This protein binds this small molecule.
Small molecule (SMILES): CC[C@H](C)[C@H](NC(=O)[C@H](CC(C)C)NC(=O)[C@H](CO)NC(=O)CNC(=O)[C@@H](NC(=O)[C@@H](N)[C@@H](C)O)C(C)C)C(=O)N[C@H](C=O)CCC(N)=O

Binding-site contacts:
Ligand atom N contacts residue ARG35 of chain 48.B at 4.0 Å.
Ligand atom O contacts residue ARG35 of chain 48.B at 4.0 Å.
Ligand atom CG1 contacts residue ARG36 of chain 48.B at 4.0 Å.
Ligand atom CA contacts residue ARG29 of chain 48.B at 3.8 Å.
Ligand atom NE2 contacts residue GLU39 of chain 48.B at 2.9 Å (salt-bridge).
Ligand atom N contacts residue PRO43 of chain 48.B at 4.0 Å.
Ligand atom CD1 contacts residue LEU40 of chain 48.B at 3.6 Å (hydrophobic).
Ligand atom C contacts residue ASP243 of chain 48.B at 3.5 Å.
Ligand atom CD1 contacts residue ARG36 of chain 48.B at 3.6 Å.
Ligand atom O contacts residue ILE25 of chain 48.B at 3.8 Å.
Ligand atom CA contacts residue ARG29 of chain 48.B at 4.1 Å.
Ligand atom OE1 contacts residue GLU39 of chain 48.B at 3.1 Å (salt-bridge).
Ligand atom CA contacts residue ASP243 of chain 48.B at 3.6 Å.
Ligand atom N contacts residue ASP243 of chain 48.B at 2.6 Å (salt-bridge).
Ligand atom CA contacts residue ASP243 of chain 48.B at 3.5 Å.
Ligand atom O contacts residue ASP243 of chain 48.B at 4.1 Å.
Ligand atom CG2 contacts residue ARG35 of chain 48.B at 3.4 Å.
Ligand atom CG1 contacts residue ASP243 of chain 48.B at 3.2 Å.
Ligand atom N contacts residue ARG29 of chain 48.B at 4.2 Å.
Ligand atom OE1 contacts residue PHE37 of chain 48.B at 3.7 Å.
Ligand atom O contacts residue ARG29 of chain 48.B at 3.2 Å (salt-bridge).
Ligand atom CG2 contacts residue ARG36 of chain 48.B at 4.1 Å.
Ligand atom CB contacts residue ASP243 of chain 48.B at 4.0 Å.
Ligand atom CD contacts residue ARG36 of chain 48.B at 3.7 Å.
Ligand atom OE1 contacts residue ARG36 of chain 48.B at 2.9 Å (salt-bridge).
Ligand atom C contacts residue GLU39 of chain 48.B at 3.6 Å.
Ligand atom C contacts residue ARG35 of chain 48.B at 3.9 Å.
Ligand atom CD2 contacts residue LEU40 of chain 48.B at 4.1 Å (hydrophobic).
Ligand atom CG2 contacts residue PRO43 of chain 48.B at 3.8 Å (hydrophobic).
Ligand atom O contacts residue ARG35 of chain 48.B at 2.7 Å (salt-bridge).
Ligand atom N contacts residue ASP243 of chain 48.B at 3.2 Å (salt-bridge).
Ligand atom CD1 contacts residue ARG35 of chain 48.B at 4.0 Å.
Ligand atom CG contacts residue ARG36 of chain 48.B at 3.8 Å.
Ligand atom CB contacts residue ARG36 of chain 48.B at 3.4 Å.
Ligand atom O contacts residue PRO43 of chain 48.B at 3.8 Å.
Ligand atom O contacts residue GLU39 of chain 48.B at 3.0 Å (salt-bridge).
Ligand atom C contacts residue ASP243 of chain 48.B at 3.8 Å.
Ligand atom C contacts residue ARG29 of chain 48.B at 3.9 Å.
Ligand atom CD1 contacts residue ARG29 of chain 48.B at 3.5 Å.
Ligand atom CD contacts residue GLU39 of chain 48.B at 3.2 Å.

Sequence of chain 48.B:
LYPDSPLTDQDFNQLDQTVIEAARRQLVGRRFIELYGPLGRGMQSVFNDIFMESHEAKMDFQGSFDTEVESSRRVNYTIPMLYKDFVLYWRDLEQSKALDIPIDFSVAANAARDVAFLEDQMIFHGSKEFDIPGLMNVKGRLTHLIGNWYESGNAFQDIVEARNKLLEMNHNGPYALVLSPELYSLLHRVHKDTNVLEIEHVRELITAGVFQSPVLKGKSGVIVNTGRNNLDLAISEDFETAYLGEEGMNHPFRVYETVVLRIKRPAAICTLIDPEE